The protein below binds the small molecule below.
Small molecule (SMILES): CC(=O)N[C@@H]1[C@@H](O)[C@H](O)[C@@H](CO)O[C@H]1O

Sequence of chain 1.A:
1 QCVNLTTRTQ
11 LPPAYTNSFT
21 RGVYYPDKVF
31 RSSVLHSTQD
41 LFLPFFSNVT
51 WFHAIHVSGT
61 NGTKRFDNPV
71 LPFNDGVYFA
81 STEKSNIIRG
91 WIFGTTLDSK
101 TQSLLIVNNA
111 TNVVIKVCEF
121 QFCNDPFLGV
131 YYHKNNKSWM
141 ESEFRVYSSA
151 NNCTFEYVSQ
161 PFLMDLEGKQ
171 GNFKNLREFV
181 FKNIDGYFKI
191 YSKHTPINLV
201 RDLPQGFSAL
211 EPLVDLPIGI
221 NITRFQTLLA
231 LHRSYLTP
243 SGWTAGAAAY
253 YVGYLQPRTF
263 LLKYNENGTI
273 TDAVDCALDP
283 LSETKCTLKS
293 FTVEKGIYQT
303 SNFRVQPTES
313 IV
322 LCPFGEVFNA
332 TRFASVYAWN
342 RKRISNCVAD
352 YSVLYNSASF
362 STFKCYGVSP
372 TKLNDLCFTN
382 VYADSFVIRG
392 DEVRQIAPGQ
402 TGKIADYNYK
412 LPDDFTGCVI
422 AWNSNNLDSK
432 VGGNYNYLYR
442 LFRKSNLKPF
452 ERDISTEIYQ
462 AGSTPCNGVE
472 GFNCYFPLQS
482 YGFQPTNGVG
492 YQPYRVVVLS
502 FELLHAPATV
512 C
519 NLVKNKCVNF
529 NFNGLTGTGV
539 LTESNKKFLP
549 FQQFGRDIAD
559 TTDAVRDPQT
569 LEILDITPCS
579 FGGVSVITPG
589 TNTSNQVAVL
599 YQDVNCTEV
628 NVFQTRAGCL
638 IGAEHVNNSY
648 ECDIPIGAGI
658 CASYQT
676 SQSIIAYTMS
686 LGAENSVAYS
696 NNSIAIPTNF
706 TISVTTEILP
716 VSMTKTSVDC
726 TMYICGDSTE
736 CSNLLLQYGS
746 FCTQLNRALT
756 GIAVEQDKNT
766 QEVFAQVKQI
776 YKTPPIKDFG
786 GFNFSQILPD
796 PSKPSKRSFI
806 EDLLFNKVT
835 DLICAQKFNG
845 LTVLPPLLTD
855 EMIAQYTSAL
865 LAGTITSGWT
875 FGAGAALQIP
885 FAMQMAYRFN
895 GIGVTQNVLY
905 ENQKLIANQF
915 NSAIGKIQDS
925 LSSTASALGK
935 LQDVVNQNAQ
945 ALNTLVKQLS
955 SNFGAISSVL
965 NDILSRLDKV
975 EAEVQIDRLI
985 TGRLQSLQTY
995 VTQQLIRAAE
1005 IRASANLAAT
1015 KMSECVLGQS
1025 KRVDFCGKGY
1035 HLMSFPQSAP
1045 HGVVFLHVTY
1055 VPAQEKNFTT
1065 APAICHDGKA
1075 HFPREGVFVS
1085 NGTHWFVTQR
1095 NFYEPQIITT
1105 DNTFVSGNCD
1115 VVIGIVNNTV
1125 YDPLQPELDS

Binding-site contacts:
Ligand atom C8 contacts residue ASN788 of chain 1.A at 3.6 Å.
Ligand atom C3 contacts residue SER790 of chain 1.A at 3.4 Å.
Ligand atom N2 contacts residue SER790 of chain 1.A at 3.4 Å (h-bond).
Ligand atom C4 contacts residue ASN788 of chain 1.A at 4.2 Å.
Ligand atom C6 contacts residue GLN791 of chain 1.A at 3.3 Å.
Ligand atom C1 contacts residue GLN791 of chain 1.A at 4.4 Å.
Ligand atom C5 contacts residue SER790 of chain 1.A at 2.9 Å.
Ligand atom O7 contacts residue ASN788 of chain 1.A at 3.5 Å (h-bond).
Ligand atom C2 contacts residue ASN788 of chain 1.A at 2.5 Å.
Ligand atom C6 contacts residue SER790 of chain 1.A at 4.1 Å.
Ligand atom C4 contacts residue SER790 of chain 1.A at 3.8 Å.
Ligand atom O5 contacts residue GLN791 of chain 1.A at 4.0 Å.
Ligand atom C7 contacts residue ASN788 of chain 1.A at 3.2 Å.
Ligand atom O6 contacts residue GLN791 of chain 1.A at 3.9 Å.
Ligand atom C3 contacts residue ASN788 of chain 1.A at 3.8 Å.
Ligand atom N2 contacts residue ASN788 of chain 1.A at 3.0 Å (h-bond).
Ligand atom C5 contacts residue GLN791 of chain 1.A at 4.0 Å.
Ligand atom O5 contacts residue SER790 of chain 1.A at 2.3 Å (h-bond).
Ligand atom C1 contacts residue ASN788 of chain 1.A at 1.5 Å.
Ligand atom C1 contacts residue SER790 of chain 1.A at 1.5 Å.
Ligand atom C5 contacts residue ASN788 of chain 1.A at 3.6 Å.
Ligand atom C2 contacts residue SER790 of chain 1.A at 2.8 Å.
Ligand atom O5 contacts residue ASN788 of chain 1.A at 2.3 Å (h-bond).